Sequence of chain 1.B:
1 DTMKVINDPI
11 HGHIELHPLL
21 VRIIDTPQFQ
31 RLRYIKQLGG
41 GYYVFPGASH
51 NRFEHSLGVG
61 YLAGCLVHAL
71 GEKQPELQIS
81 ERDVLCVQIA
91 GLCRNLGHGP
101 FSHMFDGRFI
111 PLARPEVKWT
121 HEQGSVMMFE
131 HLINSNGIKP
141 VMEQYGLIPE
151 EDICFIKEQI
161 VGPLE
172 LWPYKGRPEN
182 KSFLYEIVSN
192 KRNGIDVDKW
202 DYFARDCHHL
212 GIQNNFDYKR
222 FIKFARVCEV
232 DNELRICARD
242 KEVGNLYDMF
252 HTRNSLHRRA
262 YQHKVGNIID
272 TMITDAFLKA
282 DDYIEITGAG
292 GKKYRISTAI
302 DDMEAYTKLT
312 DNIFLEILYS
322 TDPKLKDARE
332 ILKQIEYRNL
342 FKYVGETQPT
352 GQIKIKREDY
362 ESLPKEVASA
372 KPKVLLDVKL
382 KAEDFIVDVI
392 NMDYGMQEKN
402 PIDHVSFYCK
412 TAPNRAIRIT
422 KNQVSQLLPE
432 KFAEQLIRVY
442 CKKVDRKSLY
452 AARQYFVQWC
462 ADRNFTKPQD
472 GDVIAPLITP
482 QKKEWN

A protein and the small-molecule ligand that binds it are described below.
Small molecule (SMILES): Nc1nc2c(ncn2[C@H]2C[C@H](O)[C@@H](CO[P](=O)(O)O[P](=O)(O)OP(=O)(O)O)O2)c(=O)[nH]1

Sequence of chain 1.A:
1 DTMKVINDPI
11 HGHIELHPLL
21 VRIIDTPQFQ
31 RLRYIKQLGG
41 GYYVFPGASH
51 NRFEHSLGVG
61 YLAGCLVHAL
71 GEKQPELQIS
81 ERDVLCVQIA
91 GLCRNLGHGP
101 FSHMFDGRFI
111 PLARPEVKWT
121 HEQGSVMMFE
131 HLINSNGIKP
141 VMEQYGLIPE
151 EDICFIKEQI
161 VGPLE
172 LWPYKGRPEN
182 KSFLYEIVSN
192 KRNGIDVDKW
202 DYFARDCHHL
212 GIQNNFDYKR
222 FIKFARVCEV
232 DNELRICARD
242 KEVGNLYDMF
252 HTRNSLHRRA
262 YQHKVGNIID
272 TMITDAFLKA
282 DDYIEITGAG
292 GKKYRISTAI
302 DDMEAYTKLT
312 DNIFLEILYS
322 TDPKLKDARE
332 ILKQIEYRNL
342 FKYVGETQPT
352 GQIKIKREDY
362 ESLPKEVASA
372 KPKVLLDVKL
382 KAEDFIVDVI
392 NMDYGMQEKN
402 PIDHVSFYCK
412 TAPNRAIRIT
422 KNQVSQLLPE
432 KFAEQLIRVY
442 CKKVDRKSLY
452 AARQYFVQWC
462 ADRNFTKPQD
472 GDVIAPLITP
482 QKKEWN

Binding-site contacts:
Ligand atom N7 contacts residue ARG221 of chain 1.A at 3.3 Å (salt-bridge).
Ligand atom PB contacts residue MG1 of chain 1.M at 3.4 Å.
Ligand atom O2G contacts residue ARG240 of chain 1.A at 2.6 Å (salt-bridge).
Ligand atom N2 contacts residue HIS13 of chain 1.B at 3.5 Å.
Ligand atom O4' contacts residue ARG221 of chain 1.A at 3.1 Å (salt-bridge).
Ligand atom O2A contacts residue LYS242 of chain 1.A at 3.5 Å (salt-bridge).
Ligand atom C3' contacts residue VAL44 of chain 1.C at 3.3 Å (hydrophobic).
Ligand atom PA contacts residue LYS242 of chain 1.A at 3.5 Å.
Ligand atom O3' contacts residue ASN7 of chain 1.B at 2.9 Å (h-bond).
Ligand atom O1A contacts residue LYS242 of chain 1.A at 2.8 Å (salt-bridge).
Ligand atom O6 contacts residue ARG260 of chain 1.C at 2.8 Å.
Ligand atom O3B contacts residue LYS265 of chain 1.C at 2.8 Å (salt-bridge).
Ligand atom C5 contacts residue ARG221 of chain 1.A at 3.4 Å.
Ligand atom O2B contacts residue HIS264 of chain 1.C at 3.0 Å.
Ligand atom O1G contacts residue GTP1 of chain 1.N at 2.7 Å (h-bond).
Ligand atom C2' contacts residue PHE45 of chain 1.C at 3.5 Å (hydrophobic).
Ligand atom N9 contacts residue ARG221 of chain 1.A at 3.4 Å (salt-bridge).
Ligand atom O1G contacts residue MG1 of chain 1.M at 2.1 Å.
Ligand atom N3 contacts residue ASN7 of chain 1.B at 3.4 Å (h-bond).
Ligand atom C4 contacts residue ARG221 of chain 1.A at 3.2 Å.
Ligand atom C5' contacts residue VAL5 of chain 1.B at 3.1 Å (hydrophobic).
Ligand atom O1B contacts residue MG1 of chain 1.M at 2.0 Å.
Ligand atom O2G contacts residue LYS265 of chain 1.C at 3.5 Å (salt-bridge).
Ligand atom O1A contacts residue ARG221 of chain 1.A at 3.0 Å (salt-bridge).
Ligand atom O3G contacts residue ARG240 of chain 1.A at 3.0 Å (salt-bridge).
Ligand atom O3A contacts residue GTP1 of chain 1.N at 3.3 Å (h-bond).
Ligand atom O2A contacts residue HIS264 of chain 1.C at 2.6 Å (h-bond).
Ligand atom C4' contacts residue VAL5 of chain 1.B at 3.5 Å (hydrophobic).
Ligand atom PG contacts residue MG1 of chain 1.M at 3.4 Å.
Ligand atom C1' contacts residue PHE45 of chain 1.C at 3.5 Å (hydrophobic).
Ligand atom O2B contacts residue LYS265 of chain 1.C at 2.5 Å (salt-bridge).
Ligand atom N2 contacts residue ASN7 of chain 1.B at 3.2 Å (h-bond).
Ligand atom O3' contacts residue VAL44 of chain 1.C at 2.7 Å (h-bond).
Ligand atom PB contacts residue LYS265 of chain 1.C at 3.3 Å.
Ligand atom O6 contacts residue ASN246 of chain 1.A at 3.2 Å (h-bond).
Ligand atom O1G contacts residue LYS411 of chain 1.A at 3.0 Å (salt-bridge).
Ligand atom O1B contacts residue GTP1 of chain 1.N at 2.9 Å (h-bond).
Ligand atom O3B contacts residue LYS242 of chain 1.A at 3.2 Å.
Ligand atom N2 contacts residue ASP218 of chain 1.A at 3.5 Å (salt-bridge).
Ligand atom N3 contacts residue ARG221 of chain 1.A at 3.5 Å (salt-bridge).

Sequence of chain 1.C:
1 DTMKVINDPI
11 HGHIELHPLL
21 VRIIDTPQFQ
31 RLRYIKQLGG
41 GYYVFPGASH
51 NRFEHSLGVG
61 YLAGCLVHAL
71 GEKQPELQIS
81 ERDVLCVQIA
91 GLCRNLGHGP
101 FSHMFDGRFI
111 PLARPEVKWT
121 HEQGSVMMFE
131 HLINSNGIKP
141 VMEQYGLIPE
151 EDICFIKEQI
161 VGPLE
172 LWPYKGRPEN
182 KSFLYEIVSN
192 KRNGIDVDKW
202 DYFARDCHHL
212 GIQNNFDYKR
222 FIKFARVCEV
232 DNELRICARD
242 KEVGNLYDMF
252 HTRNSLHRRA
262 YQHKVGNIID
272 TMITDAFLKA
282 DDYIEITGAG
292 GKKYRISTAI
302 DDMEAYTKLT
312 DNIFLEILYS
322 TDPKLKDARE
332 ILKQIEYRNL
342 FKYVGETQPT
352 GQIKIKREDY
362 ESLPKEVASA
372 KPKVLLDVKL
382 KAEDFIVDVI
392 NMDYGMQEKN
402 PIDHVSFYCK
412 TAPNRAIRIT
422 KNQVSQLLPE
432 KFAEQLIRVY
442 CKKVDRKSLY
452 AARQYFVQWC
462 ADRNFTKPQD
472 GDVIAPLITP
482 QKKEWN